Binding-site contacts:
Ligand atom C16 contacts residue VAL267 of chain 1.B at 3.9 Å (hydrophobic).
Ligand atom C08 contacts residue MET253 of chain 1.B at 3.8 Å (hydrophobic).
Ligand atom O17 contacts residue VAL267 of chain 1.B at 3.4 Å.
Ligand atom C05 contacts residue ASN213 of chain 1.C at 3.6 Å.
Ligand atom N12 contacts residue LEU212 of chain 1.C at 4.0 Å.
Ligand atom C08 contacts residue ASN213 of chain 1.C at 3.8 Å.
Ligand atom C14 contacts residue ALA271 of chain 1.B at 4.0 Å (hydrophobic).
Ligand atom C19 contacts residue PRO217 of chain 1.C at 3.9 Å (hydrophobic).
Ligand atom C10 contacts residue MET253 of chain 1.B at 4.0 Å (hydrophobic).
Ligand atom O11 contacts residue PRO217 of chain 1.C at 4.0 Å.
Ligand atom O06 contacts residue ASN213 of chain 1.C at 3.5 Å (h-bond).
Ligand atom N18 contacts residue ALA271 of chain 1.B at 3.3 Å.
Ligand atom N12 contacts residue ASN213 of chain 1.C at 3.1 Å (h-bond).
Ligand atom C01 contacts residue THR250 of chain 1.B at 3.6 Å.
Ligand atom N09 contacts residue ASN213 of chain 1.C at 3.2 Å (h-bond).
Ligand atom C10 contacts residue ASN213 of chain 1.C at 3.7 Å.
Ligand atom C01 contacts residue PHE252 of chain 1.C at 3.6 Å (hydrophobic).
Ligand atom C16 contacts residue ALA275 of chain 1.B at 3.3 Å (hydrophobic).
Ligand atom O06 contacts residue MET253 of chain 1.B at 3.8 Å.
Ligand atom C04 contacts residue MET253 of chain 1.B at 4.0 Å (hydrophobic).
Ligand atom N12 contacts residue MET253 of chain 1.B at 3.9 Å.
Ligand atom CL1 contacts residue THR250 of chain 1.B at 4.0 Å.
Ligand atom C03 contacts residue PHE252 of chain 1.C at 3.3 Å (hydrophobic).
Ligand atom O02 contacts residue PHE252 of chain 1.C at 3.2 Å.
Ligand atom O02 contacts residue THR250 of chain 1.B at 3.5 Å.
Ligand atom C10 contacts residue LEU212 of chain 1.C at 3.8 Å (hydrophobic).
Ligand atom O17 contacts residue ALA271 of chain 1.B at 3.4 Å.
Ligand atom C19 contacts residue MET253 of chain 1.B at 4.0 Å (hydrophobic).
Ligand atom C05 contacts residue MET253 of chain 1.B at 3.7 Å (hydrophobic).
Ligand atom C15 contacts residue ALA275 of chain 1.B at 3.5 Å (hydrophobic).
Ligand atom N09 contacts residue MET253 of chain 1.B at 3.5 Å.
Ligand atom CL1 contacts residue MET278 of chain 1.B at 3.0 Å.
Ligand atom C14 contacts residue ALA275 of chain 1.B at 3.4 Å (hydrophobic).
Ligand atom C20 contacts residue PHE252 of chain 1.C at 3.6 Å (hydrophobic).
Ligand atom C01 contacts residue VAL251 of chain 1.C at 3.9 Å (hydrophobic).
Ligand atom C04 contacts residue PHE252 of chain 1.C at 3.5 Å (hydrophobic).
Ligand atom C16 contacts residue ALA271 of chain 1.B at 3.9 Å (hydrophobic).
Ligand atom O11 contacts residue LEU212 of chain 1.C at 3.8 Å.
Ligand atom C07 contacts residue ASN213 of chain 1.C at 3.7 Å.
Ligand atom C15 contacts residue ALA271 of chain 1.B at 3.7 Å (hydrophobic).

Sequence of chain 1.B:
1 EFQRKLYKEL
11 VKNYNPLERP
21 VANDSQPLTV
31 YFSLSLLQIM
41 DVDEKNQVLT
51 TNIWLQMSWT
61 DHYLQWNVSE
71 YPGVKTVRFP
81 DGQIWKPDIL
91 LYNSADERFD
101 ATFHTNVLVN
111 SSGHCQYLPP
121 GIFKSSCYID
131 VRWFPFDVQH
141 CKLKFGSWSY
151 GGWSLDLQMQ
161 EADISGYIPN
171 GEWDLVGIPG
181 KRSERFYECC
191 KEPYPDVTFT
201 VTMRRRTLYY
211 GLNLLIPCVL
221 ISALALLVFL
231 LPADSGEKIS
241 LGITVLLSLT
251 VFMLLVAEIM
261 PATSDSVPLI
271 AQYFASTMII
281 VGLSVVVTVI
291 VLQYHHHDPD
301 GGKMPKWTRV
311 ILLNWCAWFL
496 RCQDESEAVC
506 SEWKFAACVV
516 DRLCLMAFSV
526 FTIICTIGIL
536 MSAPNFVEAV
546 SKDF

A protein and the small-molecule ligand that binds it are described below.
Small molecule (SMILES): COc1cc(OC)c(NC(=O)Nc2cc(C)on2)cc1Cl

Sequence of chain 1.C:
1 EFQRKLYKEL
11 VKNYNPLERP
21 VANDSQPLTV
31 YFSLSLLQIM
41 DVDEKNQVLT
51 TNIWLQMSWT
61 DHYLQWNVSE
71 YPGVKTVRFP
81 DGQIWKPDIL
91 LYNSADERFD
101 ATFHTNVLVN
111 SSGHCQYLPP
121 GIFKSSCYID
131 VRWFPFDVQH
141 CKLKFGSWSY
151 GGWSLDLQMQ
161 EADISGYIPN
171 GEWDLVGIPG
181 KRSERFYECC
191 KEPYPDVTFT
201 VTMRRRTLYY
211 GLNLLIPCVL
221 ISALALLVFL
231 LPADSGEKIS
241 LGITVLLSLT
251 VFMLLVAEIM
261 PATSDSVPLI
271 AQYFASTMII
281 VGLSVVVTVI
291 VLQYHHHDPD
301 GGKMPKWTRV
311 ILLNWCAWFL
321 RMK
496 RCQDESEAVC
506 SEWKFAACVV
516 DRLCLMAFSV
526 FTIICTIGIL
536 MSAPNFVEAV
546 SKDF